Binding-site contacts:
Ligand atom CD contacts residue PRO89 of chain 1.A at 3.1 Å (hydrophobic).
Ligand atom CD contacts residue TYR61 of chain 1.A at 3.5 Å (hydrophobic).
Ligand atom N contacts residue TYR220 of chain 1.A at 4.0 Å.
Ligand atom CD contacts residue GLU193 of chain 1.A at 3.5 Å.
Ligand atom OD2 contacts residue SER140 of chain 1.A at 4.1 Å.
Ligand atom CG2 contacts residue TYR61 of chain 1.A at 3.3 Å (hydrophobic).
Ligand atom CG1 contacts residue GLU193 of chain 1.A at 4.0 Å.
Ligand atom CA contacts residue GLU193 of chain 1.A at 3.4 Å.
Ligand atom CA contacts residue SER142 of chain 1.A at 3.6 Å.
Ligand atom CD1 contacts residue GLU13 of chain 1.A at 3.5 Å.
Ligand atom CD2 contacts residue TYR61 of chain 1.A at 3.4 Å (hydrophobic).
Ligand atom C contacts residue ARG96 of chain 1.A at 3.5 Å.
Ligand atom OXT contacts residue GLY141 of chain 1.A at 3.2 Å.
Ligand atom OD2 contacts residue SER142 of chain 1.A at 3.1 Å (h-bond).
Ligand atom CB contacts residue GLU193 of chain 1.A at 4.2 Å.
Ligand atom CD contacts residue MET196 of chain 1.A at 3.7 Å (hydrophobic).
Ligand atom O contacts residue LEU90 of chain 1.A at 3.8 Å.
Ligand atom N contacts residue GLU193 of chain 1.A at 2.8 Å (salt-bridge).
Ligand atom OXT contacts residue ARG96 of chain 1.A at 3.2 Å (salt-bridge).
Ligand atom N contacts residue THR91 of chain 1.A at 3.2 Å (h-bond).
Ligand atom OD2 contacts residue THR143 of chain 1.A at 3.0 Å (h-bond).
Ligand atom CG1 contacts residue THR143 of chain 1.A at 3.2 Å.
Ligand atom OD1 contacts residue THR143 of chain 1.A at 2.5 Å (h-bond).
Ligand atom CD2 contacts residue THR138 of chain 1.A at 4.0 Å.
Ligand atom C contacts residue SER142 of chain 1.A at 3.7 Å.
Ligand atom O contacts residue PRO89 of chain 1.A at 3.7 Å.
Ligand atom CA contacts residue THR91 of chain 1.A at 3.3 Å.
Ligand atom CD1 contacts residue MET196 of chain 1.A at 3.9 Å (hydrophobic).
Ligand atom N contacts residue PRO89 of chain 1.A at 3.0 Å (h-bond).
Ligand atom CD1 contacts residue THR174 of chain 1.A at 3.8 Å.
Ligand atom O contacts residue TYR61 of chain 1.A at 3.9 Å.
Ligand atom O contacts residue THR91 of chain 1.A at 3.0 Å (h-bond).
Ligand atom O contacts residue ARG96 of chain 1.A at 2.8 Å (salt-bridge).
Ligand atom CB1 contacts residue GLU193 of chain 1.A at 3.7 Å.
Ligand atom C contacts residue THR91 of chain 1.A at 3.5 Å.
Ligand atom OD1 contacts residue GLU193 of chain 1.A at 3.7 Å.
Ligand atom OD2 contacts residue GLY141 of chain 1.A at 3.5 Å.
Ligand atom OXT contacts residue SER142 of chain 1.A at 3.0 Å (h-bond).
Ligand atom CG contacts residue TYR61 of chain 1.A at 3.9 Å (hydrophobic).
Ligand atom CD1 contacts residue TYR61 of chain 1.A at 3.4 Å (hydrophobic).

This small molecule binds to this protein.
Small molecule (SMILES): C=C(C)[C@H]1CN[C@H](C(=O)O)[C@H]1CC(=O)O

Sequence of chain 1.A:
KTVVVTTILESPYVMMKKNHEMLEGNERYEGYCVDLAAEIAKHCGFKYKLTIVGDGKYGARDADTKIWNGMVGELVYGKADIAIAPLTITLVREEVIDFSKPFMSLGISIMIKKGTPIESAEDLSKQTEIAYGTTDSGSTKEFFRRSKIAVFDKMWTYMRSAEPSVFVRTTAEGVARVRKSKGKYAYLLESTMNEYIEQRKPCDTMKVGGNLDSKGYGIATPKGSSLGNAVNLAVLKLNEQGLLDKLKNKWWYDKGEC